Binding-site contacts:
Ligand atom C8A contacts residue GLU30 of chain 1.A at 3.6 Å.
Ligand atom C2' contacts residue PHE31 of chain 1.A at 3.6 Å (hydrophobic).
Ligand atom N2' contacts residue GLU30 of chain 1.A at 2.7 Å (salt-bridge).
Ligand atom C4' contacts residue ASN64 of chain 1.A at 3.8 Å.
Ligand atom C8A contacts residue PHE34 of chain 1.A at 3.7 Å (hydrophobic).
Ligand atom O5' contacts residue ASN64 of chain 1.A at 3.7 Å.
Ligand atom O4' contacts residue ASN64 of chain 1.A at 3.0 Å (h-bond).
Ligand atom N1' contacts residue ALA9 of chain 1.A at 3.8 Å.
Ligand atom N3' contacts residue PHE34 of chain 1.A at 3.7 Å.
Ligand atom N2' contacts residue VAL8 of chain 1.A at 3.4 Å.
Ligand atom C8 contacts residue PHE31 of chain 1.A at 3.2 Å (hydrophobic).
Ligand atom O3' contacts residue PHE31 of chain 1.A at 3.8 Å.
Ligand atom C9' contacts residue LEU22 of chain 1.A at 3.9 Å (hydrophobic).
Ligand atom N4' contacts residue VAL115 of chain 1.A at 3.4 Å (h-bond).
Ligand atom C5B contacts residue LEU67 of chain 1.A at 3.5 Å (hydrophobic).
Ligand atom C4' contacts residue PHE31 of chain 1.A at 3.9 Å (hydrophobic).
Ligand atom N1' contacts residue GLU30 of chain 1.A at 2.6 Å (salt-bridge).
Ligand atom C1' contacts residue PHE31 of chain 1.A at 3.7 Å (hydrophobic).
Ligand atom C4D contacts residue PHE34 of chain 1.A at 3.6 Å (hydrophobic).
Ligand atom C4A contacts residue PHE34 of chain 1.A at 3.4 Å (hydrophobic).
Ligand atom C2D contacts residue ALA9 of chain 1.A at 3.9 Å (hydrophobic).
Ligand atom N4' contacts residue ILE7 of chain 1.A at 3.1 Å (h-bond).
Ligand atom C3' contacts residue PRO61 of chain 1.A at 3.4 Å (hydrophobic).
Ligand atom C7' contacts residue PHE31 of chain 1.A at 2.9 Å (hydrophobic).
Ligand atom C3' contacts residue PHE31 of chain 1.A at 3.6 Å (hydrophobic).
Ligand atom C5B contacts residue GLN35 of chain 1.A at 3.9 Å.
Ligand atom O3' contacts residue PRO61 of chain 1.A at 3.6 Å.
Ligand atom N3' contacts residue VAL8 of chain 1.A at 3.5 Å.
Ligand atom N3' contacts residue ILE7 of chain 1.A at 3.8 Å.
Ligand atom C4' contacts residue PRO61 of chain 1.A at 3.5 Å (hydrophobic).
Ligand atom C2' contacts residue PRO61 of chain 1.A at 3.9 Å (hydrophobic).
Ligand atom N3' contacts residue ALA9 of chain 1.A at 3.8 Å.
Ligand atom C8 contacts residue GLU30 of chain 1.A at 3.7 Å.
Ligand atom N4' contacts residue TYR121 of chain 1.A at 3.6 Å (h-bond).
Ligand atom C2D contacts residue GLU30 of chain 1.A at 3.5 Å.
Ligand atom C6' contacts residue PHE31 of chain 1.A at 3.9 Å (hydrophobic).
Ligand atom N2' contacts residue ALA9 of chain 1.A at 3.4 Å.
Ligand atom O4' contacts residue PRO61 of chain 1.A at 3.9 Å.
Ligand atom C5D contacts residue PHE34 of chain 1.A at 3.9 Å (hydrophobic).
Ligand atom N2' contacts residue THR136 of chain 1.A at 3.6 Å.

This protein binds this small molecule.
Small molecule (SMILES): COc1cc(N(C)CC2CCC3=C(C2)C(N)=N[C@H](N)N3)cc(OC)c1OC

Sequence of chain 1.A:
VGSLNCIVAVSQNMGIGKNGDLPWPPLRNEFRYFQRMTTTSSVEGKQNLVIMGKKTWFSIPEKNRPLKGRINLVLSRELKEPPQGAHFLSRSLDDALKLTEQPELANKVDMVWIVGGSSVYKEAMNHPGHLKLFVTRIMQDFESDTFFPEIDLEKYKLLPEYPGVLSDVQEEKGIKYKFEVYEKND